Sequence of chain 1.C:
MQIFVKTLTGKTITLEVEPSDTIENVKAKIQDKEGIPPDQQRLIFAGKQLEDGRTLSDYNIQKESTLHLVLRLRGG

This small molecule binds to this protein.
Small molecule (SMILES): CC[C@H](C)[C@@H](C=O)NC(=O)[C@@H](NC(=O)[C@H](CCCCN)NC(=O)CNC(=O)[C@@H](NC(=O)[C@H](C)NC(=O)[C@@H](N)[C@@H](C)O)[C@@H](C)O)[C@@H](C)O

Sequence of chain 1.A:
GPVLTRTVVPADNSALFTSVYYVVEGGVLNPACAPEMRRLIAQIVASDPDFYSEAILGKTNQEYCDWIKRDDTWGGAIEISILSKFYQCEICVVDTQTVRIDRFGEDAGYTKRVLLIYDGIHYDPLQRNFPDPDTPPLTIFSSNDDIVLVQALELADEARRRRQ

Binding-site contacts:
Ligand atom CA contacts residue NO31 of chain 1.K at 4.0 Å.
Ligand atom CG1 contacts residue ASP12 of chain 1.A at 3.0 Å.
Ligand atom CE contacts residue HIS122 of chain 1.A at 4.1 Å.
Ligand atom CG2 contacts residue NO31 of chain 1.K at 3.2 Å.
Ligand atom CG contacts residue ASN13 of chain 1.A at 4.0 Å.
Ligand atom CD contacts residue ASN13 of chain 1.A at 3.4 Å.
Ligand atom CE contacts residue TRP74 of chain 1.A at 4.0 Å (hydrophobic).
Ligand atom CD contacts residue TRP74 of chain 1.A at 3.9 Å (hydrophobic).
Ligand atom CD contacts residue GLY76 of chain 1.C at 3.1 Å.
Ligand atom CE contacts residue GLY76 of chain 1.C at 2.5 Å.
Ligand atom O contacts residue NO31 of chain 1.K at 4.0 Å.
Ligand atom CE contacts residue ALA11 of chain 1.A at 3.7 Å (hydrophobic).
Ligand atom CB contacts residue NO31 of chain 1.K at 4.1 Å.
Ligand atom NZ contacts residue GLY76 of chain 1.C at 1.3 Å.
Ligand atom CD1 contacts residue ASP71 of chain 1.A at 3.4 Å.
Ligand atom C contacts residue NO31 of chain 1.K at 3.2 Å.
Ligand atom NZ contacts residue GLY75 of chain 1.C at 4.0 Å.
Ligand atom CA contacts residue NO31 of chain 1.K at 3.0 Å.
Ligand atom O contacts residue NO31 of chain 1.K at 4.0 Å.
Ligand atom CD1 contacts residue ASP12 of chain 1.A at 3.5 Å.
Ligand atom CE contacts residue NO31 of chain 1.K at 4.0 Å.
Ligand atom CD contacts residue ALA11 of chain 1.A at 3.8 Å (hydrophobic).
Ligand atom NZ contacts residue TRP74 of chain 1.A at 3.7 Å.
Ligand atom O contacts residue ASP12 of chain 1.A at 3.7 Å.
Ligand atom O contacts residue ALA11 of chain 1.A at 4.2 Å.
Ligand atom CB contacts residue ASN13 of chain 1.A at 3.4 Å.
Ligand atom CD1 contacts residue ASN13 of chain 1.A at 3.2 Å.
Ligand atom CG1 contacts residue ASP71 of chain 1.A at 3.8 Å.
Ligand atom CG contacts residue ALA11 of chain 1.A at 3.5 Å (hydrophobic).
Ligand atom N contacts residue NO31 of chain 1.K at 3.2 Å (h-bond).
Ligand atom NZ contacts residue ILE121 of chain 1.A at 3.2 Å (h-bond).
Ligand atom O contacts residue ASN13 of chain 1.A at 4.0 Å.
Ligand atom CG1 contacts residue ASN13 of chain 1.A at 4.0 Å.
Ligand atom N contacts residue NO31 of chain 1.K at 3.7 Å.
Ligand atom CA contacts residue ALA11 of chain 1.A at 3.8 Å (hydrophobic).
Ligand atom CB contacts residue ALA11 of chain 1.A at 3.5 Å (hydrophobic).
Ligand atom CG contacts residue NO31 of chain 1.K at 3.4 Å.
Ligand atom CE contacts residue ILE121 of chain 1.A at 4.0 Å (hydrophobic).
Ligand atom CA contacts residue NO31 of chain 1.K at 3.6 Å.
Ligand atom C contacts residue NO31 of chain 1.K at 3.9 Å.